Sequence of chain 1.O:
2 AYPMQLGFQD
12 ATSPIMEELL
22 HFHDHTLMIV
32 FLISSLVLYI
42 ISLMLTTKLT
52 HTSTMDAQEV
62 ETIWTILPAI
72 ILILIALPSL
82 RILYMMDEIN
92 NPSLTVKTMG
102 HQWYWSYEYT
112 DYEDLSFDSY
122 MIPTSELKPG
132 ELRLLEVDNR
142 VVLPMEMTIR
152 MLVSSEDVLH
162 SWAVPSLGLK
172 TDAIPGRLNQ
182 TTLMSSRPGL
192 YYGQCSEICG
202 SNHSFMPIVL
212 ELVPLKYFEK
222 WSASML

The protein below binds the small molecule below.
Small molecule (SMILES): C[C@H](CCC(=O)O)[C@H]1CC[C@H]2[C@@H]3[C@H](O)C[C@@H]4C[C@H](O)CC[C@]4(C)[C@H]3C[C@H](O)[C@]12C

Binding-site contacts:
Ligand atom C24 contacts residue ARG17 of chain 1.G at 3.5 Å.
Ligand atom C24 contacts residue MET271 of chain 1.N at 3.8 Å (hydrophobic).
Ligand atom C6 contacts residue TRP275 of chain 1.N at 3.7 Å (hydrophobic).
Ligand atom C4 contacts residue THR66 of chain 1.O at 3.8 Å.
Ligand atom O25 contacts residue ARG14 of chain 1.G at 2.9 Å (salt-bridge).
Ligand atom C15 contacts residue MET271 of chain 1.N at 3.9 Å (hydrophobic).
Ligand atom O25 contacts residue MET271 of chain 1.N at 3.5 Å.
Ligand atom C18 contacts residue GLY22 of chain 1.G at 3.6 Å.
Ligand atom C19 contacts residue PHE21 of chain 1.G at 3.8 Å (hydrophobic).
Ligand atom C15 contacts residue EDO1 of chain 1.AD at 4.0 Å.
Ligand atom C6 contacts residue THR66 of chain 1.O at 3.9 Å.
Ligand atom C19 contacts residue TRP275 of chain 1.N at 3.9 Å (hydrophobic).
Ligand atom C2 contacts residue LFA1 of chain 1.HD at 4.0 Å.
Ligand atom C20 contacts residue PHE18 of chain 1.G at 3.8 Å (hydrophobic).
Ligand atom C15 contacts residue TRP275 of chain 1.N at 3.9 Å (hydrophobic).
Ligand atom O3 contacts residue GLU62 of chain 1.O at 3.8 Å.
Ligand atom O26 contacts residue ARG17 of chain 1.G at 3.1 Å (salt-bridge).
Ligand atom C18 contacts residue TRP275 of chain 1.N at 4.0 Å (hydrophobic).
Ligand atom C1 contacts residue LFA1 of chain 1.HD at 4.0 Å.
Ligand atom O12 contacts residue LFA1 of chain 1.HD at 3.7 Å.
Ligand atom O26 contacts residue MET271 of chain 1.N at 3.9 Å.
Ligand atom C24 contacts residue ARG14 of chain 1.G at 3.6 Å.
Ligand atom C18 contacts residue PHE18 of chain 1.G at 3.8 Å (hydrophobic).
Ligand atom C23 contacts residue ARG17 of chain 1.G at 3.9 Å.
Ligand atom C16 contacts residue MET271 of chain 1.N at 3.8 Å (hydrophobic).
Ligand atom C22 contacts residue MET271 of chain 1.N at 3.9 Å (hydrophobic).
Ligand atom C7 contacts residue GLU62 of chain 1.O at 3.7 Å.
Ligand atom C21 contacts residue PHE18 of chain 1.G at 4.0 Å (hydrophobic).
Ligand atom C11 contacts residue PHE21 of chain 1.G at 3.7 Å (hydrophobic).
Ligand atom C3 contacts residue THR66 of chain 1.O at 3.8 Å.
Ligand atom O3 contacts residue THR63 of chain 1.O at 2.9 Å (h-bond).
Ligand atom C12 contacts residue PHE21 of chain 1.G at 3.8 Å (hydrophobic).
Ligand atom C5 contacts residue THR66 of chain 1.O at 3.9 Å.
Ligand atom C7 contacts residue TRP275 of chain 1.N at 4.0 Å (hydrophobic).
Ligand atom C16 contacts residue EDO1 of chain 1.AD at 3.9 Å.
Ligand atom O26 contacts residue ARG14 of chain 1.G at 2.9 Å (salt-bridge).
Ligand atom C3 contacts residue LFA1 of chain 1.NC at 4.0 Å.
Ligand atom C4 contacts residue GLU62 of chain 1.O at 3.8 Å.
Ligand atom O7 contacts residue GLU62 of chain 1.O at 2.8 Å (salt-bridge).
Ligand atom C15 contacts residue GLY272 of chain 1.N at 3.9 Å.

Sequence of chain 1.G:
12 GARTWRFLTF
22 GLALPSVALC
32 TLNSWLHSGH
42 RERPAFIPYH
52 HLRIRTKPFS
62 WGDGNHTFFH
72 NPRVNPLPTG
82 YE

Sequence of chain 1.N:
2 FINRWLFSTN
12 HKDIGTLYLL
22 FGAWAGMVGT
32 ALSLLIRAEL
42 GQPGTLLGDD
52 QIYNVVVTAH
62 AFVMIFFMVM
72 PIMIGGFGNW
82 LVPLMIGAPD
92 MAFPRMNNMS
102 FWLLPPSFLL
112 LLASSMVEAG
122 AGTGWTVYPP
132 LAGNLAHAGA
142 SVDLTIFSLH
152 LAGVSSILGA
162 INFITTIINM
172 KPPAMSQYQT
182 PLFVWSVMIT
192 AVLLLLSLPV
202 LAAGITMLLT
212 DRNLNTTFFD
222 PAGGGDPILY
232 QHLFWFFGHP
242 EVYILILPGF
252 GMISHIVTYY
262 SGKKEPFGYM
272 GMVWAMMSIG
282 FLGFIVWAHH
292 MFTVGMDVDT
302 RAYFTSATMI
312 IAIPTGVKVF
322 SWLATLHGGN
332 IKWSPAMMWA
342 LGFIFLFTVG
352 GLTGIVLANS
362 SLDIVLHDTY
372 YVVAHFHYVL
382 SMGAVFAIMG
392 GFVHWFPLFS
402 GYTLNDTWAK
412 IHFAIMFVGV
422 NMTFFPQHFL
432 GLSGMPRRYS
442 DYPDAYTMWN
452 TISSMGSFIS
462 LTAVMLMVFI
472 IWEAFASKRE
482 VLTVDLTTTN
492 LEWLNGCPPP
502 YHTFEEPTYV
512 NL